This protein binds this small molecule.
Small molecule (SMILES): O=C(O)[C@@H]1CCCN1

Binding-site contacts:
Ligand atom C contacts residue TRP104 of chain 2.A at 4.0 Å (hydrophobic).
Ligand atom C contacts residue ALA186 of chain 2.A at 4.5 Å (hydrophobic).
Ligand atom CD contacts residue TRP104 of chain 2.A at 4.5 Å (hydrophobic).
Ligand atom OXT contacts residue TRP104 of chain 2.A at 4.3 Å.
Ligand atom O contacts residue TRP104 of chain 2.A at 4.2 Å.
Ligand atom CB contacts residue TRP104 of chain 2.A at 3.9 Å (hydrophobic).
Ligand atom N contacts residue TRP104 of chain 2.A at 4.2 Å.
Ligand atom O contacts residue PRO185 of chain 2.A at 4.5 Å.
Ligand atom CA contacts residue TRP104 of chain 2.A at 3.6 Å (hydrophobic).
Ligand atom O contacts residue ALA186 of chain 2.A at 3.5 Å (h-bond).
Ligand atom N contacts residue ALA186 of chain 2.A at 4.2 Å.
Ligand atom CG contacts residue TRP104 of chain 2.A at 4.0 Å (hydrophobic).

Sequence of chain 2.A:
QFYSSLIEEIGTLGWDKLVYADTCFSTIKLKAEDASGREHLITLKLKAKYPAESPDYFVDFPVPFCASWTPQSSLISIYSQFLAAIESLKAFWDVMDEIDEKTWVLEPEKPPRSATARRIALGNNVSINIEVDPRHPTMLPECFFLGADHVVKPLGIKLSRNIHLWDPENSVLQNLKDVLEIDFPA